Sequence of chain 1.B:
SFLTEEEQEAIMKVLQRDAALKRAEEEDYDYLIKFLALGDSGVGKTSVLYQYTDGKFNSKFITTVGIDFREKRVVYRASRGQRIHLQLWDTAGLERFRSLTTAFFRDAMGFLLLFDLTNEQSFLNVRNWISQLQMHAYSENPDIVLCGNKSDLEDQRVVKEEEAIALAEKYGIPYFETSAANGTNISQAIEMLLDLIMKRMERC

Binding-site contacts:
Ligand atom C22 contacts residue ARG221 of chain 1.B at 3.9 Å.
Ligand atom C24 contacts residue CYS225 of chain 1.B at 4.5 Å (hydrophobic).
Ligand atom C20 contacts residue ALA129 of chain 1.B at 3.5 Å (hydrophobic).
Ligand atom C15 contacts residue MET130 of chain 1.B at 4.0 Å (hydrophobic).
Ligand atom O18 contacts residue MET130 of chain 1.B at 4.2 Å.
Ligand atom O18 contacts residue LYS48 of chain 1.B at 4.2 Å.
Ligand atom O18 contacts residue ARG127 of chain 1.B at 4.3 Å.
Ligand atom C22 contacts residue MET130 of chain 1.B at 4.3 Å (hydrophobic).
Ligand atom C04 contacts residue MET222 of chain 1.B at 4.2 Å (hydrophobic).
Ligand atom C13 contacts residue ARG221 of chain 1.B at 4.5 Å.
Ligand atom C02 contacts residue CYS225 of chain 1.B at 3.6 Å (hydrophobic).
Ligand atom C21 contacts residue MET130 of chain 1.B at 3.8 Å (hydrophobic).
Ligand atom C21 contacts residue TYR159 of chain 1.B at 3.3 Å (hydrophobic).
Ligand atom C19 contacts residue ASP128 of chain 1.B at 4.2 Å.
Ligand atom C14 contacts residue MET130 of chain 1.B at 4.1 Å (hydrophobic).
Ligand atom N12 contacts residue CYS225 of chain 1.B at 4.2 Å.
Ligand atom C19 contacts residue MET130 of chain 1.B at 4.2 Å (hydrophobic).
Ligand atom O18 contacts residue ASP128 of chain 1.B at 4.3 Å.
Ligand atom C17 contacts residue ALA129 of chain 1.B at 4.2 Å (hydrophobic).
Ligand atom O18 contacts residue ALA129 of chain 1.B at 4.2 Å.
Ligand atom C21 contacts residue ALA129 of chain 1.B at 4.2 Å (hydrophobic).
Ligand atom C16 contacts residue MET130 of chain 1.B at 3.8 Å (hydrophobic).
Ligand atom C17 contacts residue MET130 of chain 1.B at 3.7 Å (hydrophobic).
Ligand atom C03 contacts residue CYS225 of chain 1.B at 2.8 Å (hydrophobic).
Ligand atom C22 contacts residue TYR159 of chain 1.B at 4.0 Å (hydrophobic).
Ligand atom C20 contacts residue MET130 of chain 1.B at 3.7 Å (hydrophobic).
Ligand atom C04 contacts residue CYS225 of chain 1.B at 1.8 Å (hydrophobic).
Ligand atom C24 contacts residue MET222 of chain 1.B at 3.4 Å (hydrophobic).
Ligand atom C22 contacts residue ILE218 of chain 1.B at 4.4 Å (hydrophobic).
Ligand atom C19 contacts residue LYS48 of chain 1.B at 3.1 Å.
Ligand atom C20 contacts residue TYR159 of chain 1.B at 3.5 Å (hydrophobic).
Ligand atom C23 contacts residue MET222 of chain 1.B at 3.6 Å (hydrophobic).
Ligand atom C13 contacts residue TYR159 of chain 1.B at 3.9 Å (hydrophobic).
Ligand atom O01 contacts residue TYR159 of chain 1.B at 4.0 Å.
Ligand atom C14 contacts residue TYR159 of chain 1.B at 4.0 Å (hydrophobic).
Ligand atom C23 contacts residue ILE218 of chain 1.B at 3.8 Å (hydrophobic).
Ligand atom O01 contacts residue CYS225 of chain 1.B at 4.2 Å.

This small molecule binds to this protein.
Small molecule (SMILES): CCC(=O)N1CCC[C@H]1c1ccc(OC)cc1